Sequence of chain 1.C:
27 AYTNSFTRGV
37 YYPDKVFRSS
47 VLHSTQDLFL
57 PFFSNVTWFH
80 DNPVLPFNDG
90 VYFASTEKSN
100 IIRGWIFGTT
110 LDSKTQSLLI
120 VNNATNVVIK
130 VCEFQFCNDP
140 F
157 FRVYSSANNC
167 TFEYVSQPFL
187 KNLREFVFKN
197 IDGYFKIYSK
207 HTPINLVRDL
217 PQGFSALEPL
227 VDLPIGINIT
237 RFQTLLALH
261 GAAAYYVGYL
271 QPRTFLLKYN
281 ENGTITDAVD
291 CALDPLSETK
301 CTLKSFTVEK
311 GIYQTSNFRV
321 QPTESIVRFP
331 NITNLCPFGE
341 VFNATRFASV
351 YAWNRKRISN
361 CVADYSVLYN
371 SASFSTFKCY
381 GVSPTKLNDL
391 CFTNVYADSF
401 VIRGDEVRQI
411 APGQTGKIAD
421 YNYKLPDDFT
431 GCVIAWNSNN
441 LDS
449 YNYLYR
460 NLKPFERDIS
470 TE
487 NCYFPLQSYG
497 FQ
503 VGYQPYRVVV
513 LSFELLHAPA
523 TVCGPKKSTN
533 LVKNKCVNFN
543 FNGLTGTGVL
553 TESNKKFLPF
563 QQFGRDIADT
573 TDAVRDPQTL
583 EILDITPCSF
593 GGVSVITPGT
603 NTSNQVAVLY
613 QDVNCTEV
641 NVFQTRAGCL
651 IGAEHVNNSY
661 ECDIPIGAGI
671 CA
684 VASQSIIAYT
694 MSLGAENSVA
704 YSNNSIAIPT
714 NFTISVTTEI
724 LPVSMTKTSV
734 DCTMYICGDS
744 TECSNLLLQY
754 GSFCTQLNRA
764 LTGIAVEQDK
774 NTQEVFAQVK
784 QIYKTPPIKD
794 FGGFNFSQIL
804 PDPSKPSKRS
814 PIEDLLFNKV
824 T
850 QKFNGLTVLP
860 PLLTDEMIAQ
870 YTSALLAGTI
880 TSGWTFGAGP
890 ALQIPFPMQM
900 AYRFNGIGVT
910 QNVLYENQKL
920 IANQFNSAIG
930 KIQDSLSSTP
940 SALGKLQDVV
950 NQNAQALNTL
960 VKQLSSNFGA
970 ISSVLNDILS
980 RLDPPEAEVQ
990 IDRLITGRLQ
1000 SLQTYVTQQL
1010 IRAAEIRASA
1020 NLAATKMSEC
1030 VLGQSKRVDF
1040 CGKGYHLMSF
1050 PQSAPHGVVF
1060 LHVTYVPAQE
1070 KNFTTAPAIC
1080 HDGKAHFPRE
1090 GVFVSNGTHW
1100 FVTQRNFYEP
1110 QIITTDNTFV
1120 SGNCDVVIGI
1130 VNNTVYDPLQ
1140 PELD

Binding-site contacts:
Ligand atom C1 contacts residue ASN798 of chain 1.C at 1.4 Å.
Ligand atom O6 contacts residue LYS792 of chain 1.C at 4.5 Å.
Ligand atom C3 contacts residue ASN798 of chain 1.C at 3.8 Å.
Ligand atom C7 contacts residue ASN798 of chain 1.C at 3.8 Å.
Ligand atom C7 contacts residue GLN801 of chain 1.C at 3.7 Å.
Ligand atom C2 contacts residue ASN798 of chain 1.C at 2.5 Å.
Ligand atom O5 contacts residue ASN798 of chain 1.C at 2.4 Å (h-bond).
Ligand atom C8 contacts residue GLN801 of chain 1.C at 3.8 Å.
Ligand atom C5 contacts residue ASN798 of chain 1.C at 3.7 Å.
Ligand atom O7 contacts residue SER800 of chain 1.C at 3.2 Å (h-bond).
Ligand atom O7 contacts residue GLN801 of chain 1.C at 3.1 Å (h-bond).
Ligand atom O6 contacts residue ASN798 of chain 1.C at 4.4 Å.
Ligand atom C7 contacts residue SER800 of chain 1.C at 4.1 Å.
Ligand atom C4 contacts residue ASN798 of chain 1.C at 4.2 Å.
Ligand atom O7 contacts residue ASN798 of chain 1.C at 3.9 Å.
Ligand atom N2 contacts residue ASN798 of chain 1.C at 2.9 Å (h-bond).

A small-molecule ligand and the protein it binds are described below.
Small molecule (SMILES): CC(=O)N[C@@H]1[C@@H](O)[C@H](O)[C@@H](CO)O[C@H]1O